Sequence of chain 1.A:
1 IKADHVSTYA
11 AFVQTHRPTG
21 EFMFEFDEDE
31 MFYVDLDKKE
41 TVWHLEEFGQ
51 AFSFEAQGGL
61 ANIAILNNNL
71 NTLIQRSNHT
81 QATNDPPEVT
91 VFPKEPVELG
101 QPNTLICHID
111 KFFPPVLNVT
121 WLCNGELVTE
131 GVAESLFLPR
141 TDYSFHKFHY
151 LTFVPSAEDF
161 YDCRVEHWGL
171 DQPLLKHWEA

The protein below binds the small molecule below.
Small molecule (SMILES): CC(=O)N[C@@H]1[C@@H](O)[C@H](O)[C@@H](CO)O[C@H]1O

Binding-site contacts:
Ligand atom C1 contacts residue ASN118 of chain 1.A at 1.4 Å.
Ligand atom C7 contacts residue ASN118 of chain 1.A at 3.5 Å.
Ligand atom N2 contacts residue TRP168 of chain 1.A at 4.3 Å.
Ligand atom C1 contacts residue GLU166 of chain 1.A at 4.5 Å.
Ligand atom C7 contacts residue GLU166 of chain 1.A at 4.2 Å.
Ligand atom C8 contacts residue VAL116 of chain 1.A at 3.5 Å (hydrophobic).
Ligand atom O7 contacts residue ASN118 of chain 1.A at 3.7 Å.
Ligand atom C7 contacts residue TRP168 of chain 1.A at 3.9 Å (hydrophobic).
Ligand atom O7 contacts residue HIS167 of chain 1.A at 4.3 Å.
Ligand atom C2 contacts residue ASN118 of chain 1.A at 2.4 Å.
Ligand atom C3 contacts residue ASN118 of chain 1.A at 3.8 Å.
Ligand atom C8 contacts residue LEU117 of chain 1.A at 4.3 Å (hydrophobic).
Ligand atom O3 contacts residue TRP168 of chain 1.A at 4.3 Å.
Ligand atom C4 contacts residue ASN118 of chain 1.A at 4.2 Å.
Ligand atom C8 contacts residue HIS167 of chain 1.A at 4.0 Å.
Ligand atom N2 contacts residue ASN118 of chain 1.A at 2.9 Å (h-bond).
Ligand atom O7 contacts residue GLU166 of chain 1.A at 4.0 Å.
Ligand atom O5 contacts residue ASN118 of chain 1.A at 2.4 Å (h-bond).
Ligand atom C8 contacts residue TRP168 of chain 1.A at 3.4 Å (hydrophobic).
Ligand atom C5 contacts residue ASN118 of chain 1.A at 3.7 Å.
Ligand atom C8 contacts residue GLU166 of chain 1.A at 3.8 Å.
Ligand atom O7 contacts residue TRP168 of chain 1.A at 4.2 Å.